This small molecule binds to this protein.
Small molecule (SMILES): CC(=O)N[C@@H]1[C@@H](O)[C@H](O)[C@@H](CO)O[C@H]1O

Sequence of chain 3.A:
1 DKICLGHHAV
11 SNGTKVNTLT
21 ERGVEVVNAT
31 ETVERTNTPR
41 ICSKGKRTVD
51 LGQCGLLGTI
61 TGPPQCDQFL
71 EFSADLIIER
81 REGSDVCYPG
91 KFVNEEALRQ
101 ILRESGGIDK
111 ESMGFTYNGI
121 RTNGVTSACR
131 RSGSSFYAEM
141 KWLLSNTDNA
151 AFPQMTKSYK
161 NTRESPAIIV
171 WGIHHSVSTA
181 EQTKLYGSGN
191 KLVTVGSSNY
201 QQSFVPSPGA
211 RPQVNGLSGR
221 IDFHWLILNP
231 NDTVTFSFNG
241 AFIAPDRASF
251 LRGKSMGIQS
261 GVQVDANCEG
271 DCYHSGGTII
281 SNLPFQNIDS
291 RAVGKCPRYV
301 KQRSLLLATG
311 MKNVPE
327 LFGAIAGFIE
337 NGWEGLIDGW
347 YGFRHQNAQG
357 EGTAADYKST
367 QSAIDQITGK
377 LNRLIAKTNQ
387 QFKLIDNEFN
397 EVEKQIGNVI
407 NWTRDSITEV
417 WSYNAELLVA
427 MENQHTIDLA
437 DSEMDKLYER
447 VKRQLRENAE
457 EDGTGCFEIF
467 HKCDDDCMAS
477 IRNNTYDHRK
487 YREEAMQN

Binding-site contacts:
Ligand atom N2 contacts residue ASN407 of chain 3.A at 3.0 Å (h-bond).
Ligand atom C3 contacts residue ASN407 of chain 3.A at 3.8 Å.
Ligand atom O7 contacts residue ASN407 of chain 3.A at 4.2 Å.
Ligand atom C8 contacts residue GLY403 of chain 3.A at 4.2 Å.
Ligand atom C5 contacts residue ASN407 of chain 3.A at 3.6 Å.
Ligand atom N2 contacts residue GLY403 of chain 3.A at 4.4 Å.
Ligand atom C8 contacts residue LYS400 of chain 3.A at 3.9 Å.
Ligand atom C2 contacts residue ASN407 of chain 3.A at 2.5 Å.
Ligand atom O6 contacts residue ASN407 of chain 3.A at 4.0 Å.
Ligand atom O5 contacts residue ASN407 of chain 3.A at 2.3 Å (h-bond).
Ligand atom C4 contacts residue ASN407 of chain 3.A at 4.2 Å.
Ligand atom C1 contacts residue ASN407 of chain 3.A at 1.4 Å.
Ligand atom O7 contacts residue ASN404 of chain 3.A at 4.0 Å.
Ligand atom C8 contacts residue ASN404 of chain 3.A at 4.2 Å.
Ligand atom C7 contacts residue ASN407 of chain 3.A at 3.9 Å.
Ligand atom C7 contacts residue ASN404 of chain 3.A at 4.2 Å.